Binding-site contacts:
Ligand atom PB contacts residue LYS203 of chain 1.E at 3.8 Å.
Ligand atom PA contacts residue ARG236 of chain 1.E at 3.5 Å.
Ligand atom C8 contacts residue ARG407 of chain 1.D at 3.7 Å.
Ligand atom C6 contacts residue TYR408 of chain 1.D at 3.7 Å (hydrophobic).
Ligand atom PB contacts residue MG1 of chain 1.Q at 3.2 Å.
Ligand atom O2' contacts residue LYS423 of chain 1.E at 3.3 Å.
Ligand atom N3 contacts residue ASP410 of chain 1.D at 3.8 Å.
Ligand atom O3G contacts residue SER204 of chain 1.E at 2.5 Å (h-bond).
Ligand atom C6 contacts residue GLY409 of chain 1.D at 3.8 Å.
Ligand atom O2B contacts residue ASN200 of chain 1.E at 3.4 Å (h-bond).
Ligand atom PG contacts residue MG1 of chain 1.Q at 3.4 Å.
Ligand atom O2' contacts residue ASP410 of chain 1.D at 2.8 Å (salt-bridge).
Ligand atom N3 contacts residue GLY409 of chain 1.D at 3.8 Å.
Ligand atom O1B contacts residue GLY202 of chain 1.E at 3.7 Å.
Ligand atom N1 contacts residue GLY409 of chain 1.D at 3.8 Å.
Ligand atom O1B contacts residue LYS203 of chain 1.E at 2.5 Å (salt-bridge).
Ligand atom PG contacts residue SER204 of chain 1.E at 3.2 Å.
Ligand atom O3B contacts residue SER204 of chain 1.E at 3.2 Å (h-bond).
Ligand atom C2' contacts residue GLY409 of chain 1.D at 3.5 Å.
Ligand atom N6 contacts residue TYR408 of chain 1.D at 3.3 Å (h-bond).
Ligand atom O2A contacts residue LEU205 of chain 1.E at 3.5 Å (h-bond).
Ligand atom C5' contacts residue GLY202 of chain 1.E at 3.4 Å.
Ligand atom C3' contacts residue ASN200 of chain 1.E at 3.4 Å.
Ligand atom O3A contacts residue LYS203 of chain 1.E at 3.8 Å.
Ligand atom O2B contacts residue MG1 of chain 1.Q at 2.0 Å.
Ligand atom O3B contacts residue MG1 of chain 1.Q at 3.8 Å.
Ligand atom O3G contacts residue ASP311 of chain 1.E at 3.7 Å.
Ligand atom O1B contacts residue MG1 of chain 1.Q at 3.5 Å.
Ligand atom O2G contacts residue ARG407 of chain 1.D at 3.1 Å (salt-bridge).
Ligand atom O2G contacts residue MG1 of chain 1.Q at 2.0 Å.
Ligand atom N7 contacts residue ARG407 of chain 1.D at 3.0 Å (salt-bridge).
Ligand atom O2A contacts residue ARG236 of chain 1.E at 2.8 Å (salt-bridge).
Ligand atom O3A contacts residue GLY202 of chain 1.E at 3.2 Å (h-bond).
Ligand atom C6 contacts residue LEU246 of chain 1.E at 3.6 Å (hydrophobic).
Ligand atom O3' contacts residue ASN200 of chain 1.E at 3.0 Å (h-bond).
Ligand atom N1 contacts residue LEU246 of chain 1.E at 3.7 Å.
Ligand atom O5' contacts residue ARG236 of chain 1.E at 3.5 Å (salt-bridge).
Ligand atom S1G contacts residue ARG407 of chain 1.D at 3.6 Å (salt-bridge).
Ligand atom O2A contacts residue SER204 of chain 1.E at 3.2 Å.
Ligand atom S1G contacts residue SER204 of chain 1.E at 3.8 Å.

A small-molecule ligand and the protein it binds are described below.
Small molecule (SMILES): Nc1ncnc2c1ncn2[C@@H]1O[C@H](COP(=O)(O)OP(=O)(O)OP(O)(O)=S)[C@@H](O)[C@H]1O

Sequence of chain 1.D:
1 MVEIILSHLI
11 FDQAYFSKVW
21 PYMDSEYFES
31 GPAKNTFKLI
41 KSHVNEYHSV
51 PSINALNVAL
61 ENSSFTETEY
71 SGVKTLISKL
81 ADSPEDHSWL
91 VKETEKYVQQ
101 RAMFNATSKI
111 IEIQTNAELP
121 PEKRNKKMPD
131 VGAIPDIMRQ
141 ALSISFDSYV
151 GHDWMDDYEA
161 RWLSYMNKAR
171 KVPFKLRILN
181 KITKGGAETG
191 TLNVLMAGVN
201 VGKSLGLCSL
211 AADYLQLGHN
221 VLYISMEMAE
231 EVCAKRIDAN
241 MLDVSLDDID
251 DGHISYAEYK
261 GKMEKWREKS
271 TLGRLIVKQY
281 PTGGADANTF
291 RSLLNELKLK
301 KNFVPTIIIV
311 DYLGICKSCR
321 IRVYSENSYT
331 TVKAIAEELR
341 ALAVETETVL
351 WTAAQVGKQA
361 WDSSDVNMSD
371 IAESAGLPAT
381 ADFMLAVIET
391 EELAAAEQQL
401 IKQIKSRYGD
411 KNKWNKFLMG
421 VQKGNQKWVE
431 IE

Sequence of chain 1.E:
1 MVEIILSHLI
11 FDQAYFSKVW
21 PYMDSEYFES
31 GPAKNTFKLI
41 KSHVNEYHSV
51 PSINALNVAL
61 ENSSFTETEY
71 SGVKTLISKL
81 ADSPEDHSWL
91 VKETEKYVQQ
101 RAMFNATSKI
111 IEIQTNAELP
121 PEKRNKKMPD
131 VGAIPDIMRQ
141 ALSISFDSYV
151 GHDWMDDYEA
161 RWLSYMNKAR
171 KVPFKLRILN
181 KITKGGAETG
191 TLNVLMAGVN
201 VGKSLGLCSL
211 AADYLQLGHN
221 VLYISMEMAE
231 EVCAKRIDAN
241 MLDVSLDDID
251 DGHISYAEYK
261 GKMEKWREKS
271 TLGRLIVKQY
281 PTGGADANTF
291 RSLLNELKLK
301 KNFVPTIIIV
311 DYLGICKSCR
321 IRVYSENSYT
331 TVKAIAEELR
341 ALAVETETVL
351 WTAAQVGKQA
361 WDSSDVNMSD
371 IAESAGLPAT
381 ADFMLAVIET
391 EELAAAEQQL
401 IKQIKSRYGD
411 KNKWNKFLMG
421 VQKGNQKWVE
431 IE